Sequence of chain 1.H:
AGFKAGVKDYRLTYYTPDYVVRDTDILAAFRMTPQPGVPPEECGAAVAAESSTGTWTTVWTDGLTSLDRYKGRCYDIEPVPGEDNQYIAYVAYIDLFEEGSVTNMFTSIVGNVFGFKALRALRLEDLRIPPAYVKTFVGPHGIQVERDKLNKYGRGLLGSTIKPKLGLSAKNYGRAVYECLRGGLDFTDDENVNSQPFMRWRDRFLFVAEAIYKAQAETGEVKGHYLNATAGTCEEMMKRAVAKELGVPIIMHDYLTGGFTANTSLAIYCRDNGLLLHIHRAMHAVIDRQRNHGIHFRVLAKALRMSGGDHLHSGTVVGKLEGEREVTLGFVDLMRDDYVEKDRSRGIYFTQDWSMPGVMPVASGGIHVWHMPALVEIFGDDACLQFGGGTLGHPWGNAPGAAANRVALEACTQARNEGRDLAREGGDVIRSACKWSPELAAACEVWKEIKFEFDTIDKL

Sequence of chain 1.G:
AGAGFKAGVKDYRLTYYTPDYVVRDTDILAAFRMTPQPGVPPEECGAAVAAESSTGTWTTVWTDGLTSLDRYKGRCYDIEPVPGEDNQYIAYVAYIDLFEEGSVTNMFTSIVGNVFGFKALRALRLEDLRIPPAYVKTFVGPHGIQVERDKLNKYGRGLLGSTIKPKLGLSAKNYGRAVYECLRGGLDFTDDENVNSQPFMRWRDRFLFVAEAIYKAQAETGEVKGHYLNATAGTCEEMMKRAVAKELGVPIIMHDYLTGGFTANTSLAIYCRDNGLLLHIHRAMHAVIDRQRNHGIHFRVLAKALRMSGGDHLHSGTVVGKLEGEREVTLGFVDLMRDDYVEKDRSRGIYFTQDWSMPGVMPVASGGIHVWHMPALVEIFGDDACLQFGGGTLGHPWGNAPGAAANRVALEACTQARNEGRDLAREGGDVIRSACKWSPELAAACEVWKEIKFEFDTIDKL

Binding-site contacts:
Ligand atom O2P contacts residue LYS334 of chain 1.H at 2.9 Å (salt-bridge).
Ligand atom O3P contacts residue GLY403 of chain 1.H at 2.8 Å (h-bond).
Ligand atom O2P contacts residue GLY380 of chain 1.H at 3.4 Å.
Ligand atom O3 contacts residue KCX201 of chain 1.H at 2.7 Å (h-bond).
Ligand atom O1P contacts residue GLY404 of chain 1.H at 2.9 Å (h-bond).
Ligand atom O2 contacts residue MG1 of chain 1.RB at 2.2 Å.
Ligand atom C2 contacts residue MG1 of chain 1.RB at 2.9 Å.
Ligand atom O4 contacts residue GLY380 of chain 1.H at 3.2 Å.
Ligand atom O7 contacts residue ASN123 of chain 1.G at 3.0 Å (h-bond).
Ligand atom O3 contacts residue HIS294 of chain 1.H at 2.9 Å (h-bond).
Ligand atom O1P contacts residue LYS175 of chain 1.H at 3.4 Å.
Ligand atom O7 contacts residue ASP203 of chain 1.H at 3.0 Å (salt-bridge).
Ligand atom O2P contacts residue GLY381 of chain 1.H at 2.9 Å (h-bond).
Ligand atom O7 contacts residue LYS175 of chain 1.H at 3.4 Å (salt-bridge).
Ligand atom C contacts residue ASN123 of chain 1.G at 3.5 Å.
Ligand atom O2 contacts residue KCX201 of chain 1.H at 3.2 Å (h-bond).
Ligand atom O6 contacts residue GLU60 of chain 1.G at 3.2 Å (salt-bridge).
Ligand atom O7 contacts residue LYS177 of chain 1.H at 2.7 Å (salt-bridge).
Ligand atom O1 contacts residue LYS175 of chain 1.H at 3.1 Å (salt-bridge).
Ligand atom C3 contacts residue KCX201 of chain 1.H at 3.2 Å.
Ligand atom O1P contacts residue THR65 of chain 1.G at 2.4 Å (h-bond).
Ligand atom C3 contacts residue MG1 of chain 1.RB at 3.0 Å.
Ligand atom O3 contacts residue MG1 of chain 1.RB at 2.1 Å.
Ligand atom O7 contacts residue GLU204 of chain 1.H at 3.1 Å (salt-bridge).
Ligand atom O6P contacts residue ARG295 of chain 1.H at 2.9 Å (salt-bridge).
Ligand atom O2P contacts residue THR65 of chain 1.G at 3.4 Å (h-bond).
Ligand atom P1 contacts residue THR65 of chain 1.G at 3.4 Å.
Ligand atom O7 contacts residue MG1 of chain 1.RB at 2.2 Å.
Ligand atom O5 contacts residue LEU335 of chain 1.H at 3.3 Å.
Ligand atom O5P contacts residue HIS327 of chain 1.H at 2.9 Å (h-bond).
Ligand atom O3 contacts residue GLU204 of chain 1.H at 2.9 Å (salt-bridge).
Ligand atom O2 contacts residue ASP203 of chain 1.H at 3.4 Å (salt-bridge).
Ligand atom O2P contacts residue TRP66 of chain 1.G at 3.2 Å.
Ligand atom C contacts residue MG1 of chain 1.RB at 2.9 Å.
Ligand atom O6 contacts residue LYS334 of chain 1.H at 2.9 Å (salt-bridge).
Ligand atom C contacts residue LYS175 of chain 1.H at 3.4 Å.
Ligand atom O4P contacts residue ARG295 of chain 1.H at 2.8 Å (salt-bridge).
Ligand atom O4 contacts residue SER379 of chain 1.H at 3.0 Å (h-bond).
Ligand atom O2 contacts residue THR173 of chain 1.H at 3.1 Å (h-bond).
Ligand atom O2 contacts residue LYS175 of chain 1.H at 3.1 Å (salt-bridge).

This small molecule binds to this protein.
Small molecule (SMILES): O=C(O)[C@@](O)(COP(=O)(O)O)[C@H](O)[C@H](O)COP(=O)(O)O